Binding-site contacts:
Ligand atom C05 contacts residue ILE224 of chain 1.A at 3.7 Å (hydrophobic).
Ligand atom C05 contacts residue PRO172 of chain 1.A at 3.4 Å (hydrophobic).
Ligand atom C06 contacts residue ILE173 of chain 1.A at 4.1 Å (hydrophobic).
Ligand atom C08 contacts residue LYS127 of chain 1.A at 1.3 Å.
Ligand atom C09 contacts residue ILE8 of chain 1.B at 4.0 Å (hydrophobic).
Ligand atom C06 contacts residue ILE8 of chain 1.B at 4.2 Å (hydrophobic).
Ligand atom C08 contacts residue ILE8 of chain 1.B at 4.3 Å (hydrophobic).
Ligand atom N03 contacts residue ILE224 of chain 1.A at 4.3 Å.
Ligand atom N03 contacts residue PRO172 of chain 1.A at 4.5 Å.
Ligand atom O11 contacts residue PRO172 of chain 1.A at 3.6 Å.
Ligand atom C06 contacts residue GLY176 of chain 1.A at 4.2 Å.
Ligand atom C06 contacts residue LYS127 of chain 1.A at 3.1 Å.
Ligand atom C07 contacts residue ILE8 of chain 1.B at 4.2 Å (hydrophobic).
Ligand atom C05 contacts residue ILE8 of chain 1.B at 4.4 Å (hydrophobic).
Ligand atom C07 contacts residue LYS127 of chain 1.A at 2.6 Å.
Ligand atom C10 contacts residue ASN47 of chain 1.A at 4.3 Å.
Ligand atom C01 contacts residue ASP220 of chain 1.A at 4.0 Å.
Ligand atom C09 contacts residue LYS127 of chain 1.A at 3.7 Å.
Ligand atom C05 contacts residue LYS127 of chain 1.A at 4.5 Å.
Ligand atom C06 contacts residue PRO172 of chain 1.A at 3.4 Å (hydrophobic).
Ligand atom C02 contacts residue PRO172 of chain 1.A at 3.8 Å (hydrophobic).
Ligand atom C04 contacts residue ILE224 of chain 1.A at 4.4 Å (hydrophobic).
Ligand atom C05 contacts residue ILE173 of chain 1.A at 4.5 Å (hydrophobic).
Ligand atom C10 contacts residue ILE8 of chain 1.B at 4.4 Å (hydrophobic).
Ligand atom C09 contacts residue ASN47 of chain 1.A at 4.5 Å.
Ligand atom C01 contacts residue PRO172 of chain 1.A at 4.2 Å (hydrophobic).

Sequence of chain 1.A:
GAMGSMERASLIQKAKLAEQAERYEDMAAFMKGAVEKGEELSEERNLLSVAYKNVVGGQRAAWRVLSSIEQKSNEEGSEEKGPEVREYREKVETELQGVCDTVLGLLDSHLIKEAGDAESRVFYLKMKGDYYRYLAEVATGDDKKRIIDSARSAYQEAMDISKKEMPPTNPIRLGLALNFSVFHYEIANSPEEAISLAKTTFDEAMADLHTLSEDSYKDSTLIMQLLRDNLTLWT

Sequence of chain 1.B:
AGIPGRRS

This small molecule binds to this protein.
Small molecule (SMILES): CC(=O)Nc1ccc(CO)cc1